Sequence of chain 1.A:
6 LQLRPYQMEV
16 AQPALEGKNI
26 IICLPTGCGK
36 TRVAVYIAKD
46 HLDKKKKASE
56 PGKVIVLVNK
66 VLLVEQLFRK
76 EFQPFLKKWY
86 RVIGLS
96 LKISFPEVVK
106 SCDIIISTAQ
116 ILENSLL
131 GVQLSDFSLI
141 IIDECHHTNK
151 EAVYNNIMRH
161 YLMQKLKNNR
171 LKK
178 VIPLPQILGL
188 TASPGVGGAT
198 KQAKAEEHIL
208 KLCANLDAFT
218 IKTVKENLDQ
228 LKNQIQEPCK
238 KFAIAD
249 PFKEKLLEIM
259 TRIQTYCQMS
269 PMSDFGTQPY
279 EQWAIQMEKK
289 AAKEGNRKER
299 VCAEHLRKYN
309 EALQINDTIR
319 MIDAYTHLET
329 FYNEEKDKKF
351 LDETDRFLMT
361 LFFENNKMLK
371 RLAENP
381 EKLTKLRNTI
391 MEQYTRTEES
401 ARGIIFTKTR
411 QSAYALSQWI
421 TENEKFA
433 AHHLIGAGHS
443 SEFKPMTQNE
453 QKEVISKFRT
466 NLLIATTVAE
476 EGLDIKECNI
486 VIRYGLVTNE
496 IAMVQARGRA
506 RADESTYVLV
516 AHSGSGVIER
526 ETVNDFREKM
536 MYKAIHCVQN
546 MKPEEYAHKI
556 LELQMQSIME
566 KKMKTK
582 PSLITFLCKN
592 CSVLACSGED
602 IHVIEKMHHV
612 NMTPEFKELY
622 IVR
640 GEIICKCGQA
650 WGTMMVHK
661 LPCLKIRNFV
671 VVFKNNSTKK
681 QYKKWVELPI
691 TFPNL

A small-molecule ligand and the protein it binds are described below.
Small molecule (SMILES): Nc1ncnc2c1ncn2[C@@H]1O[C@H](CO[P](=O)(O)O[P](=O)(O)NP(=O)(O)O)[C@@H](O)[C@H]1O

Binding-site contacts:
Ligand atom C5' contacts residue GLU76 of chain 1.A at 3.9 Å.
Ligand atom C4 contacts residue ARG37 of chain 1.A at 3.8 Å.
Ligand atom C6 contacts residue GLN12 of chain 1.A at 4.0 Å.
Ligand atom O2A contacts residue GLY34 of chain 1.A at 3.8 Å.
Ligand atom N1 contacts residue ARG9 of chain 1.A at 3.6 Å.
Ligand atom O3G contacts residue THR36 of chain 1.A at 3.9 Å.
Ligand atom N6 contacts residue GLN7 of chain 1.A at 3.6 Å (h-bond).
Ligand atom PB contacts residue GLY34 of chain 1.A at 3.9 Å.
Ligand atom PA contacts residue GLY34 of chain 1.A at 4.1 Å.
Ligand atom C2 contacts residue ARG37 of chain 1.A at 3.9 Å.
Ligand atom N3B contacts residue GLY34 of chain 1.A at 3.2 Å (h-bond).
Ligand atom C8 contacts residue GLY34 of chain 1.A at 3.4 Å.
Ligand atom O2A contacts residue GLY32 of chain 1.A at 3.2 Å (h-bond).
Ligand atom O1B contacts residue THR36 of chain 1.A at 4.0 Å.
Ligand atom N7 contacts residue ARG37 of chain 1.A at 3.4 Å.
Ligand atom C5 contacts residue ARG37 of chain 1.A at 3.8 Å.
Ligand atom C2' contacts residue ARG37 of chain 1.A at 3.6 Å.
Ligand atom N1 contacts residue GLN7 of chain 1.A at 3.9 Å.
Ligand atom O3G contacts residue LYS35 of chain 1.A at 3.4 Å (salt-bridge).
Ligand atom PG contacts residue LYS35 of chain 1.A at 4.1 Å.
Ligand atom C6 contacts residue ARG37 of chain 1.A at 3.8 Å.
Ligand atom O1G contacts residue GLY32 of chain 1.A at 4.0 Å.
Ligand atom O2G contacts residue PRO30 of chain 1.A at 3.9 Å.
Ligand atom O2B contacts residue THR36 of chain 1.A at 2.9 Å (h-bond).
Ligand atom O2G contacts residue THR31 of chain 1.A at 3.8 Å.
Ligand atom O2G contacts residue LYS35 of chain 1.A at 3.6 Å.
Ligand atom O1G contacts residue THR31 of chain 1.A at 4.0 Å.
Ligand atom O5' contacts residue GLY34 of chain 1.A at 3.5 Å.
Ligand atom N6 contacts residue ARG37 of chain 1.A at 3.5 Å.
Ligand atom C8 contacts residue ARG37 of chain 1.A at 4.1 Å.
Ligand atom O2B contacts residue GLY34 of chain 1.A at 3.5 Å.
Ligand atom N1 contacts residue ARG37 of chain 1.A at 3.9 Å.
Ligand atom N7 contacts residue GLY34 of chain 1.A at 3.4 Å (h-bond).
Ligand atom N3 contacts residue ARG37 of chain 1.A at 3.8 Å.
Ligand atom C2 contacts residue ARG9 of chain 1.A at 3.4 Å.
Ligand atom O2G contacts residue GLY32 of chain 1.A at 3.7 Å.
Ligand atom O2B contacts residue LYS35 of chain 1.A at 3.8 Å.
Ligand atom C3' contacts residue GLU76 of chain 1.A at 4.0 Å.
Ligand atom N6 contacts residue GLN12 of chain 1.A at 2.7 Å (h-bond).
Ligand atom N3B contacts residue LYS35 of chain 1.A at 3.3 Å (salt-bridge).